The protein below binds the small molecule below.
Small molecule (SMILES): CC[C@H](C)[C@H](N)C(=O)N[C@@H](CO)C(=O)N[C@@H](CCC(=O)O)C(=O)N[C@H](C=O)C(C)C

Sequence of chain 59.E:
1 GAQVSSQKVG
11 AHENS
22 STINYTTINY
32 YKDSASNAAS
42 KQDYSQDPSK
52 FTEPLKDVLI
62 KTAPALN

Binding-site contacts:
Ligand atom O contacts residue SER6 of chain 59.E at 4.1 Å.
Ligand atom CB contacts residue VAL4 of chain 59.E at 4.5 Å (hydrophobic).
Ligand atom CA contacts residue GLN3 of chain 59.E at 4.2 Å.
Ligand atom CG2 contacts residue GLN3 of chain 59.E at 3.4 Å.
Ligand atom OG contacts residue GLN3 of chain 59.E at 3.3 Å (h-bond).
Ligand atom CG2 contacts residue SER5 of chain 59.E at 3.7 Å.
Ligand atom O contacts residue VAL4 of chain 59.E at 2.9 Å (h-bond).
Ligand atom C contacts residue VAL4 of chain 59.E at 4.2 Å (hydrophobic).
Ligand atom C contacts residue VAL4 of chain 59.E at 3.6 Å (hydrophobic).
Ligand atom CG2 contacts residue VAL4 of chain 59.E at 3.8 Å (hydrophobic).
Ligand atom N contacts residue ALA2 of chain 59.E at 3.0 Å (h-bond).
Ligand atom CG1 contacts residue GLN3 of chain 59.E at 4.1 Å.
Ligand atom C contacts residue ALA2 of chain 59.E at 3.7 Å (hydrophobic).
Ligand atom OE2 contacts residue VAL4 of chain 59.E at 3.6 Å.
Ligand atom CA contacts residue VAL4 of chain 59.E at 4.0 Å (hydrophobic).
Ligand atom CA contacts residue ALA2 of chain 59.E at 3.5 Å (hydrophobic).
Ligand atom CA contacts residue VAL4 of chain 59.E at 3.5 Å (hydrophobic).
Ligand atom CB contacts residue ALA2 of chain 59.E at 4.3 Å (hydrophobic).
Ligand atom OE1 contacts residue VAL4 of chain 59.E at 3.5 Å.
Ligand atom O contacts residue VAL4 of chain 59.E at 3.8 Å.
Ligand atom CA contacts residue ALA2 of chain 59.E at 4.0 Å (hydrophobic).
Ligand atom C contacts residue GLN3 of chain 59.E at 3.9 Å.
Ligand atom OE1 contacts residue ASN25 of chain 59.E at 4.4 Å.
Ligand atom CB contacts residue ALA2 of chain 59.E at 3.4 Å (hydrophobic).
Ligand atom C contacts residue ALA2 of chain 59.E at 4.3 Å (hydrophobic).
Ligand atom C contacts residue VAL4 of chain 59.E at 4.0 Å (hydrophobic).
Ligand atom CB contacts residue GLN3 of chain 59.E at 3.4 Å.
Ligand atom CB contacts residue VAL4 of chain 59.E at 4.3 Å (hydrophobic).
Ligand atom N contacts residue VAL4 of chain 59.E at 3.0 Å (h-bond).
Ligand atom O contacts residue ALA2 of chain 59.E at 3.9 Å.
Ligand atom CD contacts residue VAL4 of chain 59.E at 3.8 Å (hydrophobic).
Ligand atom CB contacts residue GLN3 of chain 59.E at 4.4 Å.
Ligand atom O contacts residue SER5 of chain 59.E at 3.8 Å.
Ligand atom O contacts residue GLN3 of chain 59.E at 3.1 Å (h-bond).
Ligand atom CG2 contacts residue ALA2 of chain 59.E at 4.0 Å (hydrophobic).